Sequence of chain 1.J:
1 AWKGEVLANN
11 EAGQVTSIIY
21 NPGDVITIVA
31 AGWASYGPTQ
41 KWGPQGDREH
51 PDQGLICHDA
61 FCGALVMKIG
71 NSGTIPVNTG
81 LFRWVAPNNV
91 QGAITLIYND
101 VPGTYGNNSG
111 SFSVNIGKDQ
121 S

Binding-site contacts:
Ligand atom CAP contacts residue HIS50 of chain 1.J at 4.4 Å.
Ligand atom O1 contacts residue TYR36 of chain 1.J at 4.0 Å.
Ligand atom CLA contacts residue PRO38 of chain 1.J at 3.4 Å.
Ligand atom O1 contacts residue PRO38 of chain 1.J at 3.9 Å.
Ligand atom O1 contacts residue HIS50 of chain 1.J at 4.5 Å.
Ligand atom CAP contacts residue GAL1 of chain 1.PA at 2.3 Å.
Ligand atom CAR contacts residue GAL1 of chain 1.PA at 4.2 Å.
Ligand atom CAQ contacts residue GAL1 of chain 1.PA at 2.8 Å.
Ligand atom O1 contacts residue GAL1 of chain 1.PA at 1.4 Å.
Ligand atom CAO contacts residue HIS50 of chain 1.J at 3.9 Å.
Ligand atom CAP contacts residue PRO38 of chain 1.J at 4.5 Å (hydrophobic).
Ligand atom CLA contacts residue GAL1 of chain 1.PA at 4.0 Å.
Ligand atom CAO contacts residue GAL1 of chain 1.PA at 3.4 Å.
Ligand atom CAO contacts residue PRO38 of chain 1.J at 4.2 Å (hydrophobic).
Ligand atom CLA contacts residue TYR36 of chain 1.J at 3.1 Å.
Ligand atom CLA contacts residue HIS50 of chain 1.J at 3.1 Å.

This protein binds this small molecule.
Small molecule (SMILES): O=C1C=C/C(=C(/c2ccc(O)c(Cl)c2)c2ccccc2S(=O)(=O)O)C=C1Cl